Binding-site contacts:
Ligand atom C8 contacts residue ASN246 of chain 1.A at 4.5 Å.
Ligand atom O3 contacts residue ASN246 of chain 1.A at 4.4 Å.
Ligand atom C2 contacts residue ASN246 of chain 1.A at 2.1 Å.
Ligand atom C8 contacts residue THR206 of chain 1.A at 4.2 Å.
Ligand atom C5 contacts residue ASN246 of chain 1.A at 3.4 Å.
Ligand atom N2 contacts residue ASN246 of chain 1.A at 2.9 Å (h-bond).
Ligand atom C7 contacts residue ASN246 of chain 1.A at 3.1 Å.
Ligand atom O7 contacts residue ASN246 of chain 1.A at 2.8 Å (h-bond).
Ligand atom C1 contacts residue ASN246 of chain 1.A at 1.4 Å.
Ligand atom C4 contacts residue ASN246 of chain 1.A at 3.9 Å.
Ligand atom O5 contacts residue ASN246 of chain 1.A at 2.1 Å (h-bond).
Ligand atom C3 contacts residue ASN246 of chain 1.A at 3.5 Å.
Ligand atom C6 contacts residue ASN246 of chain 1.A at 4.5 Å.

This protein binds this small molecule.
Small molecule (SMILES): CC(=O)N[C@H]1[C@H](O[C@H]2[C@H](O)[C@@H](NC(C)=O)CO[C@@H]2CO)O[C@H](CO)[C@@H](O[C@@H]2O[C@H](CO[C@H]3O[C@H](CO[C@H]4O[C@H](CO)[C@@H](O)[C@H](O)[C@@H]4O)[C@@H](O)[C@H](O[C@H]4O[C@H](CO)[C@@H](O)[C@H](O)[C@@H]4O)[C@@H]3O)[C@@H](O)[C@H](O[C@H]3O[C@H](CO)[C@@H](O)[C@H](O)[C@@H]3O[C@H]3O[C@H](CO)[C@@H](O)[C@H](O)[C@@H]3O)[C@@H]2O)[C@@H]1O

Sequence of chain 1.A:
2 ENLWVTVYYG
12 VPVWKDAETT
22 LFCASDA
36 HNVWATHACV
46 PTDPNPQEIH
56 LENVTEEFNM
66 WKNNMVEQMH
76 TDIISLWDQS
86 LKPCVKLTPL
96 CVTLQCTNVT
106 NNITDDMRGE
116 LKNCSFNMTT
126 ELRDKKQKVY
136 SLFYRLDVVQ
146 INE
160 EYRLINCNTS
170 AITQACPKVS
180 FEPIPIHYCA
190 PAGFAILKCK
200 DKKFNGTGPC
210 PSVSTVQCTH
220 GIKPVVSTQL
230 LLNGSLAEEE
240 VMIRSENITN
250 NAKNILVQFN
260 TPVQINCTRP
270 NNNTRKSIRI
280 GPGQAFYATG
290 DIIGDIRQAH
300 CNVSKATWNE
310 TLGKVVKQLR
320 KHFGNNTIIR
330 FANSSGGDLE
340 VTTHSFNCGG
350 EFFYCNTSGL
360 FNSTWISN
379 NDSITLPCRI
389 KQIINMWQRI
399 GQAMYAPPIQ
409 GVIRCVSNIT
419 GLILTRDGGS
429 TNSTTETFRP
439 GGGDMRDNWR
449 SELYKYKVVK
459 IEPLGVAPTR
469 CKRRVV